This small molecule binds to this protein.
Small molecule (SMILES): CC(=O)N[C@@H]1[C@@H](O)[C@H](O)[C@@H](CO)O[C@H]1O

Sequence of chain 1.D:
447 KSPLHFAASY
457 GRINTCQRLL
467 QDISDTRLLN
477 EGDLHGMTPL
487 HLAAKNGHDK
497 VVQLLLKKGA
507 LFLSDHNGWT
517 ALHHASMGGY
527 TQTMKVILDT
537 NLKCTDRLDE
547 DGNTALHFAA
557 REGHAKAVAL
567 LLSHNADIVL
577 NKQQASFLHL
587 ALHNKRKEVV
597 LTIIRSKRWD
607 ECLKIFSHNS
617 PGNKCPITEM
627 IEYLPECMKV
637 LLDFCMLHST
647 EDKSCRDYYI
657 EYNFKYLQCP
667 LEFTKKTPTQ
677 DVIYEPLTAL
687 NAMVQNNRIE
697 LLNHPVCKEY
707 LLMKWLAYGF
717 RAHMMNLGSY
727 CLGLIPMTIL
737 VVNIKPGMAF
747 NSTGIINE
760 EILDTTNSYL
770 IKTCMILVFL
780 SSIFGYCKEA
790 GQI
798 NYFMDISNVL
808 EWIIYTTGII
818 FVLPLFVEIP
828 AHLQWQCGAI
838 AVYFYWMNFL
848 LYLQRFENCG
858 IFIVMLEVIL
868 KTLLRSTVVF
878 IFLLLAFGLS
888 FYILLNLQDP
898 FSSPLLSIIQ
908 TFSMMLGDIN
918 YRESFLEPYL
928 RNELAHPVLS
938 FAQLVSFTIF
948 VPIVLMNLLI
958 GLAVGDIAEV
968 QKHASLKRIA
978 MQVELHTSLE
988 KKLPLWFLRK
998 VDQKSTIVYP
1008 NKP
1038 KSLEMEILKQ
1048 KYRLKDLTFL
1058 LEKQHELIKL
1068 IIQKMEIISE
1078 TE

Binding-site contacts:
Ligand atom O7 contacts residue ASN753 of chain 1.D at 3.9 Å.
Ligand atom C8 contacts residue GLU754 of chain 1.D at 3.9 Å.
Ligand atom O7 contacts residue GLU754 of chain 1.D at 3.0 Å (salt-bridge).
Ligand atom C8 contacts residue ASN753 of chain 1.D at 4.0 Å.
Ligand atom C5 contacts residue ASN753 of chain 1.D at 3.6 Å.
Ligand atom C4 contacts residue ASN753 of chain 1.D at 4.2 Å.
Ligand atom O5 contacts residue ASN753 of chain 1.D at 2.4 Å (h-bond).
Ligand atom N2 contacts residue ASN753 of chain 1.D at 2.9 Å (h-bond).
Ligand atom C7 contacts residue ASN753 of chain 1.D at 3.8 Å.
Ligand atom C2 contacts residue ASN753 of chain 1.D at 2.5 Å.
Ligand atom C3 contacts residue ASN753 of chain 1.D at 3.8 Å.
Ligand atom C8 contacts residue ILE761 of chain 1.D at 3.7 Å (hydrophobic).
Ligand atom C7 contacts residue ILE761 of chain 1.D at 4.5 Å (hydrophobic).
Ligand atom C1 contacts residue ASN753 of chain 1.D at 1.4 Å.
Ligand atom C7 contacts residue GLU754 of chain 1.D at 3.8 Å.